Binding-site contacts:
Ligand atom C2 contacts residue TRP111 of chain 24.E at 4.1 Å (hydrophobic).
Ligand atom C4 contacts residue TRP111 of chain 24.E at 4.0 Å (hydrophobic).
Ligand atom C2 contacts residue ASN93 of chain 24.E at 1.8 Å.
Ligand atom N2 contacts residue ASN93 of chain 24.E at 2.5 Å (h-bond).
Ligand atom C5 contacts residue TRP111 of chain 24.E at 3.7 Å (hydrophobic).
Ligand atom C7 contacts residue ASN93 of chain 24.E at 3.5 Å.
Ligand atom O7 contacts residue ASN93 of chain 24.E at 3.9 Å.
Ligand atom O3 contacts residue TRP111 of chain 24.E at 4.3 Å.
Ligand atom C1 contacts residue ASN93 of chain 24.E at 1.4 Å.
Ligand atom C7 contacts residue GLY92 of chain 24.E at 4.2 Å.
Ligand atom C8 contacts residue GLU91 of chain 24.E at 3.8 Å.
Ligand atom O5 contacts residue ASN93 of chain 24.E at 4.1 Å.
Ligand atom C1 contacts residue TRP111 of chain 24.E at 3.9 Å (hydrophobic).
Ligand atom N2 contacts residue GLY92 of chain 24.E at 4.2 Å.
Ligand atom O4 contacts residue TRP111 of chain 24.E at 3.4 Å.
Ligand atom C5 contacts residue ASN93 of chain 24.E at 4.0 Å.
Ligand atom C8 contacts residue GLY92 of chain 24.E at 3.6 Å.
Ligand atom C8 contacts residue TRP111 of chain 24.E at 3.3 Å (hydrophobic).
Ligand atom C5 contacts residue ASN93 of chain 24.E at 3.5 Å.
Ligand atom C4 contacts residue ASN93 of chain 24.E at 3.6 Å.
Ligand atom O3 contacts residue ASN93 of chain 24.E at 4.0 Å.
Ligand atom O7 contacts residue TRP111 of chain 24.E at 3.6 Å.
Ligand atom C6 contacts residue ASN93 of chain 24.E at 3.1 Å.
Ligand atom O5 contacts residue ASN93 of chain 24.E at 2.3 Å (h-bond).
Ligand atom C3 contacts residue ASN93 of chain 24.E at 3.1 Å.
Ligand atom C7 contacts residue TRP111 of chain 24.E at 3.8 Å (hydrophobic).
Ligand atom O5 contacts residue TRP111 of chain 24.E at 4.3 Å.
Ligand atom C6 contacts residue HIS42 of chain 24.E at 4.3 Å.
Ligand atom N2 contacts residue TRP111 of chain 24.E at 3.5 Å.
Ligand atom C3 contacts residue TRP111 of chain 24.E at 3.7 Å (hydrophobic).

This small molecule binds to this protein.
Small molecule (SMILES): CC(=O)N[C@H]1[C@H](O[C@H]2[C@H](O)[C@@H](NC(C)=O)CO[C@@H]2CO[C@@H]2O[C@@H](C)[C@@H](O)[C@@H](O)[C@@H]2O)O[C@H](CO)[C@@H](O[C@@H]2O[C@H](CO)[C@@H](O)[C@H](O[C@H]3O[C@H](CO)[C@@H](O)[C@H](O)[C@@H]3O)[C@@H]2O)[C@@H]1O

Sequence of chain 24.E:
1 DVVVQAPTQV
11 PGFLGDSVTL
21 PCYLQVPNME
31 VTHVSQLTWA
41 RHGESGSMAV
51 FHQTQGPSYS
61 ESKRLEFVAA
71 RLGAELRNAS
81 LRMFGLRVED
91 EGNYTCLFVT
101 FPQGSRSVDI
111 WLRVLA